Sequence of chain 1.G:
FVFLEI

Sequence of chain 1.A:
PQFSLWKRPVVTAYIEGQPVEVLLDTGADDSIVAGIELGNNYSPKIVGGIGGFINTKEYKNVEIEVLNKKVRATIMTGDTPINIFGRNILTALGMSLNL

Sequence of chain 1.B:
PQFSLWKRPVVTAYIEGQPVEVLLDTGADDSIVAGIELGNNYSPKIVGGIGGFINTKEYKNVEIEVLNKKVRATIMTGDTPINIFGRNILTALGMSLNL

Binding-site contacts:
Ligand atom CB contacts residue ILE6 of chain 1.G at 0.7 Å (hydrophobic).
Ligand atom C contacts residue VAL2 of chain 1.G at 0.9 Å (hydrophobic).
Ligand atom CB contacts residue PHE3 of chain 1.G at 0.9 Å (hydrophobic).
Ligand atom O contacts residue LEU4 of chain 1.G at 0.6 Å (h-bond).
Ligand atom C contacts residue VAL2 of chain 1.G at 0.8 Å (hydrophobic).
Ligand atom CA contacts residue GLU5 of chain 1.G at 0.6 Å.
Ligand atom C contacts residue PHE1 of chain 1.G at 0.6 Å (hydrophobic).
Ligand atom CD1 contacts residue ILE6 of chain 1.G at 0.6 Å (hydrophobic).
Ligand atom N contacts residue GLU5 of chain 1.G at 0.9 Å.
Ligand atom O contacts residue GLU5 of chain 1.G at 0.7 Å (salt-bridge).
Ligand atom CD1 contacts residue PHE3 of chain 1.G at 0.1 Å (hydrophobic).
Ligand atom CD2 contacts residue PHE3 of chain 1.G at 0.8 Å (hydrophobic).
Ligand atom CB contacts residue PHE1 of chain 1.G at 0.8 Å (hydrophobic).
Ligand atom CB contacts residue VAL2 of chain 1.G at 0.6 Å (hydrophobic).
Ligand atom CG contacts residue PHE3 of chain 1.G at 0.6 Å (hydrophobic).
Ligand atom CD1 contacts residue LEU4 of chain 1.G at 0.8 Å (hydrophobic).
Ligand atom C contacts residue PHE3 of chain 1.G at 1.0 Å (hydrophobic).
Ligand atom C contacts residue GLU5 of chain 1.G at 0.6 Å.
Ligand atom CG contacts residue VAL2 of chain 1.G at 0.9 Å (hydrophobic).
Ligand atom CA contacts residue LEU4 of chain 1.G at 0.5 Å (hydrophobic).
Ligand atom C contacts residue LEU4 of chain 1.G at 0.7 Å (hydrophobic).
Ligand atom CA contacts residue ILE6 of chain 1.G at 0.6 Å (hydrophobic).
Ligand atom CG1 contacts residue PHE1 of chain 1.G at 0.6 Å (hydrophobic).
Ligand atom N contacts residue PHE3 of chain 1.G at 0.8 Å.
Ligand atom CA contacts residue VAL2 of chain 1.G at 0.7 Å (hydrophobic).
Ligand atom N contacts residue ILE6 of chain 1.G at 0.4 Å.
Ligand atom CD contacts residue VAL2 of chain 1.G at 0.8 Å (hydrophobic).
Ligand atom O contacts residue VAL2 of chain 1.G at 0.6 Å (h-bond).
Ligand atom C contacts residue PHE3 of chain 1.G at 0.9 Å (hydrophobic).
Ligand atom CG contacts residue LEU4 of chain 1.G at 0.9 Å (hydrophobic).
Ligand atom CA contacts residue PHE3 of chain 1.G at 0.3 Å (hydrophobic).
Ligand atom CG2 contacts residue PHE1 of chain 1.G at 0.9 Å (hydrophobic).
Ligand atom CB contacts residue GLU5 of chain 1.G at 0.3 Å.
Ligand atom C contacts residue LEU4 of chain 1.G at 0.8 Å (hydrophobic).
Ligand atom CG1 contacts residue GLU5 of chain 1.G at 0.4 Å.
Ligand atom CE1 contacts residue LEU4 of chain 1.G at 0.8 Å (hydrophobic).
Ligand atom C contacts residue ILE6 of chain 1.G at 0.9 Å (hydrophobic).
Ligand atom CA contacts residue PHE1 of chain 1.G at 0.6 Å (hydrophobic).
Ligand atom CB contacts residue LEU4 of chain 1.G at 0.9 Å (hydrophobic).
Ligand atom N contacts residue LEU4 of chain 1.G at 0.8 Å.

This small molecule binds to this protein.
Small molecule (SMILES): CC[C@H](C)[C@H](NC(=O)[C@H](CCC(=O)O)NC(=O)[C@H](CC(C)C)NC[C@H](Cc1ccccc1)NC(=O)[C@@H](NC(=O)[C@@H](N)Cc1ccccc1)C(C)C)C(N)=O